Binding-site contacts:
Ligand atom N06 contacts residue MET122 of chain 1.C at 3.6 Å.
Ligand atom C05 contacts residue GLN63 of chain 1.C at 3.6 Å.
Ligand atom C07 contacts residue LEU120 of chain 1.C at 3.5 Å (hydrophobic).
Ligand atom C22 contacts residue TYR193 of chain 1.B at 3.8 Å (hydrophobic).
Ligand atom C20 contacts residue TYR97 of chain 1.B at 3.8 Å (hydrophobic).
Ligand atom C01 contacts residue CYS195 of chain 1.B at 3.7 Å (hydrophobic).
Ligand atom N03 contacts residue MET122 of chain 1.C at 3.4 Å (h-bond).
Ligand atom C10 contacts residue GLN63 of chain 1.C at 3.1 Å.
Ligand atom C20 contacts residue TRP151 of chain 1.B at 3.6 Å (hydrophobic).
Ligand atom N03 contacts residue CYS196 of chain 1.B at 3.3 Å (h-bond).
Ligand atom C09 contacts residue GLN63 of chain 1.C at 3.6 Å.
Ligand atom N01 contacts residue CYS195 of chain 1.B at 3.7 Å.
Ligand atom C04 contacts residue CYS196 of chain 1.B at 3.5 Å (hydrophobic).
Ligand atom O01 contacts residue THR65 of chain 1.C at 3.2 Å (h-bond).
Ligand atom C21 contacts residue TYR97 of chain 1.B at 3.8 Å (hydrophobic).
Ligand atom C22 contacts residue TYR200 of chain 1.B at 3.6 Å (hydrophobic).
Ligand atom C19 contacts residue TRP151 of chain 1.B at 3.0 Å (hydrophobic).
Ligand atom O01 contacts residue THR64 of chain 1.C at 3.7 Å.
Ligand atom C13 contacts residue ARG112 of chain 1.C at 3.7 Å.
Ligand atom N02 contacts residue MET122 of chain 1.C at 3.7 Å.
Ligand atom C19 contacts residue MET122 of chain 1.C at 3.8 Å (hydrophobic).
Ligand atom C01 contacts residue MET122 of chain 1.C at 3.7 Å (hydrophobic).
Ligand atom C01 contacts residue CYS196 of chain 1.B at 3.5 Å (hydrophobic).
Ligand atom C11 contacts residue TYR200 of chain 1.B at 3.2 Å (hydrophobic).
Ligand atom N03 contacts residue CYS195 of chain 1.B at 3.5 Å (h-bond).
Ligand atom C15 contacts residue MET122 of chain 1.C at 3.5 Å (hydrophobic).
Ligand atom N05 contacts residue TRP151 of chain 1.B at 3.1 Å (h-bond).
Ligand atom N03 contacts residue GLN63 of chain 1.C at 2.9 Å (h-bond).
Ligand atom C18 contacts residue TYR200 of chain 1.B at 3.7 Å (hydrophobic).
Ligand atom C16 contacts residue TRP151 of chain 1.B at 3.3 Å (hydrophobic).
Ligand atom C14 contacts residue LEU120 of chain 1.C at 3.5 Å (hydrophobic).
Ligand atom C17 contacts residue TYR200 of chain 1.B at 3.3 Å (hydrophobic).
Ligand atom N06 contacts residue TRP151 of chain 1.B at 3.0 Å (h-bond).
Ligand atom C01 contacts residue GLN63 of chain 1.C at 3.8 Å.
Ligand atom C04 contacts residue MET122 of chain 1.C at 3.6 Å (hydrophobic).
Ligand atom C08 contacts residue GLN63 of chain 1.C at 3.6 Å.
Ligand atom C04 contacts residue GLN63 of chain 1.C at 3.7 Å.
Ligand atom N01 contacts residue TYR193 of chain 1.B at 3.5 Å.
Ligand atom N01 contacts residue TYR172 of chain 1.C at 3.0 Å (h-bond).
Ligand atom N01 contacts residue GLN63 of chain 1.C at 3.8 Å.

This small molecule binds to this protein.
Small molecule (SMILES): Nc1nc(-c2ccc(O)cc2)cc(N(Cc2ccccn2)Cc2ccccn2)n1

Sequence of chain 1.B:
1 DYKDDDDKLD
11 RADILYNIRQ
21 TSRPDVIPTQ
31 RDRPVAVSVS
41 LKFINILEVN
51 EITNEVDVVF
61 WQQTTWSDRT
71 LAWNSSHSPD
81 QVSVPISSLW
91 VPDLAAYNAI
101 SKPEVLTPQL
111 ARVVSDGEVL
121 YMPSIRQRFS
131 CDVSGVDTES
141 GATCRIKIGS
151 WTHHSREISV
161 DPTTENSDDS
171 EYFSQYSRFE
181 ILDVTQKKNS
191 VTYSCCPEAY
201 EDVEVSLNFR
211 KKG

Sequence of chain 1.C:
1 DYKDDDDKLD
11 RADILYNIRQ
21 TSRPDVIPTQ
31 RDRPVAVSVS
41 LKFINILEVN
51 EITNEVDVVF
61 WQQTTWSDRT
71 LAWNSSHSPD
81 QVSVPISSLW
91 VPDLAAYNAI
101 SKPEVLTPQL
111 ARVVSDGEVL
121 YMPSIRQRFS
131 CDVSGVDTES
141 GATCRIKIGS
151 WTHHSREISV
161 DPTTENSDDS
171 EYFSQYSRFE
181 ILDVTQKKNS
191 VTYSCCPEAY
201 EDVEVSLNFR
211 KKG